Sequence of chain 1.A:
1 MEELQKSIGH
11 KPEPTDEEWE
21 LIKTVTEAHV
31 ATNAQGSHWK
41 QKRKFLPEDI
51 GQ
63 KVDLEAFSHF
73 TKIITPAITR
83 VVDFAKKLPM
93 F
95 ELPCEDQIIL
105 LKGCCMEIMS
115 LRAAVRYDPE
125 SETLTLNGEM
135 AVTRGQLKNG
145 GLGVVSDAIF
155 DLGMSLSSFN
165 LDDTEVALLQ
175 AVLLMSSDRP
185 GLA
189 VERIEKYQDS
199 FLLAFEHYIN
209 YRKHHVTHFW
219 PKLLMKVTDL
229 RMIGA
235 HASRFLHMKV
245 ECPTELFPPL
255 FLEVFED

Binding-site contacts:
Ligand atom C13 contacts residue LEU146 of chain 1.A at 3.9 Å (hydrophobic).
Ligand atom C6 contacts residue ALA117 of chain 1.A at 3.9 Å (hydrophobic).
Ligand atom C16 contacts residue MET242 of chain 1.A at 3.9 Å (hydrophobic).
Ligand atom C17 contacts residue ILE76 of chain 1.A at 3.8 Å (hydrophobic).
Ligand atom C17 contacts residue ILE75 of chain 1.A at 4.0 Å (hydrophobic).
Ligand atom O1 contacts residue ARG116 of chain 1.A at 3.8 Å.
Ligand atom O2 contacts residue ARG82 of chain 1.A at 3.2 Å (salt-bridge).
Ligand atom C19 contacts residue ASN131 of chain 1.A at 3.2 Å.
Ligand atom O1 contacts residue ASN131 of chain 1.A at 3.8 Å.
Ligand atom O4 contacts residue PHE255 of chain 1.A at 3.3 Å.
Ligand atom C8 contacts residue LEU146 of chain 1.A at 3.9 Å (hydrophobic).
Ligand atom C3 contacts residue LEU130 of chain 1.A at 3.6 Å (hydrophobic).
Ligand atom C12 contacts residue LEU146 of chain 1.A at 3.6 Å (hydrophobic).
Ligand atom C11 contacts residue HIS235 of chain 1.A at 3.3 Å.
Ligand atom C10 contacts residue HIS235 of chain 1.A at 3.4 Å.
Ligand atom C6 contacts residue MET113 of chain 1.A at 3.4 Å (hydrophobic).
Ligand atom O1 contacts residue ARG120 of chain 1.A at 3.9 Å.
Ligand atom C11 contacts residue LEU146 of chain 1.A at 3.7 Å (hydrophobic).
Ligand atom C18 contacts residue ALA117 of chain 1.A at 4.0 Å (hydrophobic).
Ligand atom C2 contacts residue ALA79 of chain 1.A at 3.8 Å (hydrophobic).
Ligand atom C10 contacts residue MET110 of chain 1.A at 3.7 Å (hydrophobic).
Ligand atom C4 contacts residue LEU130 of chain 1.A at 3.7 Å (hydrophobic).
Ligand atom C18 contacts residue ILE153 of chain 1.A at 3.8 Å (hydrophobic).
Ligand atom O3 contacts residue MET113 of chain 1.A at 3.9 Å.
Ligand atom C20 contacts residue ARG82 of chain 1.A at 3.3 Å.
Ligand atom O2 contacts residue ALA79 of chain 1.A at 3.6 Å.
Ligand atom C16 contacts residue PHE72 of chain 1.A at 3.7 Å (hydrophobic).
Ligand atom O4 contacts residue HIS235 of chain 1.A at 2.6 Å (h-bond).
Ligand atom O2 contacts residue ARG116 of chain 1.A at 3.9 Å.
Ligand atom C14 contacts residue MET242 of chain 1.A at 3.8 Å (hydrophobic).
Ligand atom C16 contacts residue GLY144 of chain 1.A at 3.4 Å.
Ligand atom C20 contacts residue ASN131 of chain 1.A at 3.6 Å.
Ligand atom C9 contacts residue MET110 of chain 1.A at 3.7 Å (hydrophobic).
Ligand atom C17 contacts residue PHE72 of chain 1.A at 3.9 Å (hydrophobic).
Ligand atom O1 contacts residue ARG82 of chain 1.A at 2.9 Å (salt-bridge).
Ligand atom C2 contacts residue LEU130 of chain 1.A at 3.9 Å (hydrophobic).
Ligand atom C7 contacts residue LEU141 of chain 1.A at 3.8 Å (hydrophobic).
Ligand atom C15 contacts residue THR73 of chain 1.A at 3.9 Å.
Ligand atom O3 contacts residue ALA79 of chain 1.A at 3.4 Å.
Ligand atom C11 contacts residue PHE255 of chain 1.A at 4.0 Å (hydrophobic).

This small molecule binds to this protein.
Small molecule (SMILES): Cc1cc(OCC(=O)O)cc(C)c1Cc1ccc(O)c(C(C)C)c1